Sequence of chain 1.D:
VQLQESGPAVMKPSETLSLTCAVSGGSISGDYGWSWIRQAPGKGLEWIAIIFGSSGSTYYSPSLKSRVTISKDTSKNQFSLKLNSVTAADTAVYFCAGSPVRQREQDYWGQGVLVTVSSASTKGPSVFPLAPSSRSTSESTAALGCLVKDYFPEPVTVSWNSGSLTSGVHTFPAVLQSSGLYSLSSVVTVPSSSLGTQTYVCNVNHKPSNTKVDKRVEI

Sequence of chain 1.E:
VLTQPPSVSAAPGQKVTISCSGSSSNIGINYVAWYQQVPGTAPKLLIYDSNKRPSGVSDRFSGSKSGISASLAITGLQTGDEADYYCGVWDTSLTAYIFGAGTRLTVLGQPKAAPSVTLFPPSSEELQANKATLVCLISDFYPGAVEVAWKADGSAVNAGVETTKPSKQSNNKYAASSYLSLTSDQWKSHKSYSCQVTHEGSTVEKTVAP

Binding-site contacts:
Ligand atom O contacts residue SER100 of chain 1.D at 3.4 Å.
Ligand atom CB contacts residue THR94 of chain 1.E at 3.5 Å.
Ligand atom CG2 contacts residue VAL102 of chain 1.D at 3.6 Å (hydrophobic).
Ligand atom N contacts residue TYR37 of chain 1.E at 3.4 Å (h-bond).
Ligand atom CA contacts residue ASN32 of chain 1.E at 3.6 Å.
Ligand atom C contacts residue THR94 of chain 1.E at 3.5 Å.
Ligand atom N contacts residue SER100 of chain 1.D at 3.0 Å (h-bond).
Ligand atom N contacts residue GLN107 of chain 1.D at 3.0 Å (h-bond).
Ligand atom CA contacts residue TRP92 of chain 1.E at 3.3 Å (hydrophobic).
Ligand atom O contacts residue TRP92 of chain 1.E at 3.7 Å.
Ligand atom CG1 contacts residue GLY99 of chain 1.D at 3.5 Å.
Ligand atom CA contacts residue TYR99 of chain 1.E at 3.5 Å (hydrophobic).
Ligand atom CG1 contacts residue SER100 of chain 1.D at 3.5 Å.
Ligand atom CG2 contacts residue ARG105 of chain 1.D at 3.7 Å.
Ligand atom CB contacts residue TYR33 of chain 1.E at 3.6 Å (hydrophobic).
Ligand atom CA contacts residue ARG105 of chain 1.D at 3.4 Å.
Ligand atom N contacts residue ASP108 of chain 1.D at 2.8 Å (salt-bridge).
Ligand atom O contacts residue TRP92 of chain 1.E at 3.4 Å (h-bond).
Ligand atom C contacts residue TYR99 of chain 1.E at 3.6 Å (hydrophobic).
Ligand atom CA contacts residue ASP108 of chain 1.D at 3.7 Å.
Ligand atom O contacts residue THR94 of chain 1.E at 2.6 Å (h-bond).
Ligand atom C contacts residue ASP108 of chain 1.D at 3.6 Å.
Ligand atom N contacts residue TYR99 of chain 1.E at 3.5 Å.
Ligand atom N contacts residue ARG105 of chain 1.D at 2.9 Å (salt-bridge).
Ligand atom N contacts residue ASP108 of chain 1.D at 2.8 Å (salt-bridge).
Ligand atom CB contacts residue ARG105 of chain 1.D at 3.5 Å.
Ligand atom O contacts residue TYR33 of chain 1.E at 3.7 Å.
Ligand atom N contacts residue ASN32 of chain 1.E at 2.9 Å (h-bond).
Ligand atom N contacts residue ASN32 of chain 1.E at 3.0 Å (h-bond).
Ligand atom CA contacts residue TYR37 of chain 1.E at 3.2 Å (hydrophobic).
Ligand atom CG1 contacts residue ASP108 of chain 1.D at 3.3 Å.
Ligand atom C contacts residue ASN32 of chain 1.E at 3.7 Å.
Ligand atom C contacts residue SER100 of chain 1.D at 3.7 Å.
Ligand atom CA contacts residue SER100 of chain 1.D at 3.5 Å.
Ligand atom CB contacts residue ASN32 of chain 1.E at 3.7 Å.
Ligand atom CB contacts residue ASP108 of chain 1.D at 3.5 Å.
Ligand atom O contacts residue ILE51 of chain 1.D at 3.6 Å.
Ligand atom CA contacts residue ASP108 of chain 1.D at 3.5 Å.
Ligand atom CG1 contacts residue THR94 of chain 1.E at 3.7 Å.
Ligand atom CB contacts residue TYR37 of chain 1.E at 3.5 Å (hydrophobic).

A protein and the small-molecule ligand that binds it are described below.
Small molecule (SMILES): CC[C@H](C)[C@H](NC(=O)CNC(=O)[C@@H](NC(=O)[C@H](C)N)C(C)C)C(=O)NCC(=O)N[C@@H](C)C(=O)N[C@H](C(=O)N[C@H](C=O)Cc1ccccc1)C(C)C